Binding-site contacts:
Ligand atom CAK contacts residue MET51 of chain 1.A at 3.7 Å (hydrophobic).
Ligand atom CAO contacts residue MET89 of chain 1.A at 2.5 Å (hydrophobic).
Ligand atom CAA contacts residue MET126 of chain 1.A at 3.9 Å (hydrophobic).
Ligand atom CAN contacts residue MET89 of chain 1.A at 2.7 Å (hydrophobic).
Ligand atom CAC contacts residue ILE118 of chain 1.A at 3.6 Å (hydrophobic).
Ligand atom CAV contacts residue PHE45 of chain 1.A at 3.4 Å (hydrophobic).
Ligand atom CAB contacts residue ILE118 of chain 1.A at 2.9 Å (hydrophobic).
Ligand atom CAW contacts residue PHE45 of chain 1.A at 3.2 Å (hydrophobic).
Ligand atom NAH contacts residue MET89 of chain 1.A at 3.5 Å (h-bond).
Ligand atom CAX contacts residue PHE45 of chain 1.A at 3.4 Å (hydrophobic).
Ligand atom OBD contacts residue HIS55 of chain 1.A at 3.9 Å.
Ligand atom CAW contacts residue ILE118 of chain 1.A at 3.5 Å (hydrophobic).
Ligand atom CAG contacts residue MET89 of chain 1.A at 3.7 Å (hydrophobic).
Ligand atom CAM contacts residue MET51 of chain 1.A at 3.9 Å (hydrophobic).
Ligand atom CAB contacts residue MET211 of chain 1.A at 3.5 Å (hydrophobic).
Ligand atom CBA contacts residue ILE118 of chain 1.A at 3.7 Å (hydrophobic).
Ligand atom CBB contacts residue MET211 of chain 1.A at 2.9 Å (hydrophobic).
Ligand atom CAZ contacts residue PHE45 of chain 1.A at 3.9 Å (hydrophobic).
Ligand atom CAU contacts residue PHE45 of chain 1.A at 3.8 Å (hydrophobic).
Ligand atom CAR contacts residue PHE45 of chain 1.A at 3.7 Å (hydrophobic).
Ligand atom CAZ contacts residue ARG216 of chain 1.A at 3.1 Å.
Ligand atom CAF contacts residue MET126 of chain 1.A at 3.6 Å (hydrophobic).
Ligand atom OBE contacts residue ARG92 of chain 1.A at 3.0 Å.
Ligand atom OBD contacts residue MET51 of chain 1.A at 3.5 Å (h-bond).
Ligand atom CBA contacts residue MET211 of chain 1.A at 3.3 Å (hydrophobic).
Ligand atom CAO contacts residue ALA52 of chain 1.A at 3.8 Å (hydrophobic).
Ligand atom CAA contacts residue ILE118 of chain 1.A at 3.4 Å (hydrophobic).
Ligand atom OBE contacts residue SER93 of chain 1.A at 3.6 Å.
Ligand atom CAY contacts residue MET211 of chain 1.A at 3.7 Å (hydrophobic).
Ligand atom CAD contacts residue LEU48 of chain 1.A at 3.7 Å (hydrophobic).
Ligand atom CAT contacts residue PHE222 of chain 1.A at 3.8 Å (hydrophobic).
Ligand atom OAS contacts residue LEU48 of chain 1.A at 3.8 Å.
Ligand atom CAJ contacts residue MET89 of chain 1.A at 3.5 Å (hydrophobic).
Ligand atom CAY contacts residue SER214 of chain 1.A at 3.8 Å.
Ligand atom CBB contacts residue SER214 of chain 1.A at 2.6 Å.
Ligand atom CBC contacts residue HIS55 of chain 1.A at 3.7 Å.
Ligand atom CBB contacts residue ARG216 of chain 1.A at 3.7 Å.
Ligand atom CAA contacts residue MET211 of chain 1.A at 3.7 Å (hydrophobic).
Ligand atom OAS contacts residue THR49 of chain 1.A at 3.5 Å.
Ligand atom CAL contacts residue MET51 of chain 1.A at 3.4 Å (hydrophobic).

This small molecule binds to this protein.
Small molecule (SMILES): CC(C)(C)c1ccc(C(=O)Nc2ccccc2C(=O)Nc2ccc(C(=O)O)cc2)cc1

Sequence of chain 1.A:
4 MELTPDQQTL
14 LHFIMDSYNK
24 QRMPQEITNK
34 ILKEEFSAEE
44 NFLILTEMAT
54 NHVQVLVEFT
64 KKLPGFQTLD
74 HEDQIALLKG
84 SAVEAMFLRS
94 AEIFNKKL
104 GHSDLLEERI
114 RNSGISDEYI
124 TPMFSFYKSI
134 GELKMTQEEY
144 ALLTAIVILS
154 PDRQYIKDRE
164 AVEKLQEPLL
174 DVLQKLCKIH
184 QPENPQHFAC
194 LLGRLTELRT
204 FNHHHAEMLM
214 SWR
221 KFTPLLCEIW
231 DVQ